This small molecule binds to this protein.
Small molecule (SMILES): CC(=O)N[C@@H]1[C@@H](O)[C@H](O)[C@@H](CO)O[C@H]1O

Sequence of chain 1.C:
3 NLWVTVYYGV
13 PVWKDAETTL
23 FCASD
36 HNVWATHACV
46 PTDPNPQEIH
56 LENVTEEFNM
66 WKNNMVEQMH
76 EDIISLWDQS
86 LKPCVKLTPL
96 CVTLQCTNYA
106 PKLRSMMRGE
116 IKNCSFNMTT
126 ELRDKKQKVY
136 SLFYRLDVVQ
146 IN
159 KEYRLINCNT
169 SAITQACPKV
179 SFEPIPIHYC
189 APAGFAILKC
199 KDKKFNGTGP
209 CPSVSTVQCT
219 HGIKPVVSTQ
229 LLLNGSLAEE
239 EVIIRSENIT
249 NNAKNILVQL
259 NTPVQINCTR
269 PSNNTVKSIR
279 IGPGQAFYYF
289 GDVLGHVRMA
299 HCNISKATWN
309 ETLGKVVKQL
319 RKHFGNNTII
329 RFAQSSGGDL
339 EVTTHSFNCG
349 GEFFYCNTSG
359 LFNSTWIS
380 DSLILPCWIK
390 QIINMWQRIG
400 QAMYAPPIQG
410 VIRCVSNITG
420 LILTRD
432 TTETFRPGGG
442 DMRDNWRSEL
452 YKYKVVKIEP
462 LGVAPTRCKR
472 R

Binding-site contacts:
Ligand atom C1 contacts residue SER357 of chain 1.C at 3.5 Å.
Ligand atom C5 contacts residue SER357 of chain 1.C at 3.9 Å.
Ligand atom C3 contacts residue ASN355 of chain 1.C at 3.6 Å.
Ligand atom O7 contacts residue TRP387 of chain 1.C at 4.1 Å.
Ligand atom C7 contacts residue THR342 of chain 1.C at 4.5 Å.
Ligand atom O5 contacts residue SER357 of chain 1.C at 3.5 Å (h-bond).
Ligand atom C2 contacts residue ASN355 of chain 1.C at 2.4 Å.
Ligand atom C8 contacts residue THR342 of chain 1.C at 3.5 Å.
Ligand atom O5 contacts residue ASN355 of chain 1.C at 2.4 Å (h-bond).
Ligand atom O7 contacts residue ASN355 of chain 1.C at 3.9 Å.
Ligand atom C1 contacts residue ASN355 of chain 1.C at 1.4 Å.
Ligand atom C5 contacts residue ASN355 of chain 1.C at 3.6 Å.
Ligand atom C4 contacts residue ASN355 of chain 1.C at 4.1 Å.
Ligand atom N2 contacts residue ASN355 of chain 1.C at 2.8 Å (h-bond).
Ligand atom C7 contacts residue ASN355 of chain 1.C at 3.5 Å.
Ligand atom C8 contacts residue THR341 of chain 1.C at 3.4 Å.